Sequence of chain 1.B:
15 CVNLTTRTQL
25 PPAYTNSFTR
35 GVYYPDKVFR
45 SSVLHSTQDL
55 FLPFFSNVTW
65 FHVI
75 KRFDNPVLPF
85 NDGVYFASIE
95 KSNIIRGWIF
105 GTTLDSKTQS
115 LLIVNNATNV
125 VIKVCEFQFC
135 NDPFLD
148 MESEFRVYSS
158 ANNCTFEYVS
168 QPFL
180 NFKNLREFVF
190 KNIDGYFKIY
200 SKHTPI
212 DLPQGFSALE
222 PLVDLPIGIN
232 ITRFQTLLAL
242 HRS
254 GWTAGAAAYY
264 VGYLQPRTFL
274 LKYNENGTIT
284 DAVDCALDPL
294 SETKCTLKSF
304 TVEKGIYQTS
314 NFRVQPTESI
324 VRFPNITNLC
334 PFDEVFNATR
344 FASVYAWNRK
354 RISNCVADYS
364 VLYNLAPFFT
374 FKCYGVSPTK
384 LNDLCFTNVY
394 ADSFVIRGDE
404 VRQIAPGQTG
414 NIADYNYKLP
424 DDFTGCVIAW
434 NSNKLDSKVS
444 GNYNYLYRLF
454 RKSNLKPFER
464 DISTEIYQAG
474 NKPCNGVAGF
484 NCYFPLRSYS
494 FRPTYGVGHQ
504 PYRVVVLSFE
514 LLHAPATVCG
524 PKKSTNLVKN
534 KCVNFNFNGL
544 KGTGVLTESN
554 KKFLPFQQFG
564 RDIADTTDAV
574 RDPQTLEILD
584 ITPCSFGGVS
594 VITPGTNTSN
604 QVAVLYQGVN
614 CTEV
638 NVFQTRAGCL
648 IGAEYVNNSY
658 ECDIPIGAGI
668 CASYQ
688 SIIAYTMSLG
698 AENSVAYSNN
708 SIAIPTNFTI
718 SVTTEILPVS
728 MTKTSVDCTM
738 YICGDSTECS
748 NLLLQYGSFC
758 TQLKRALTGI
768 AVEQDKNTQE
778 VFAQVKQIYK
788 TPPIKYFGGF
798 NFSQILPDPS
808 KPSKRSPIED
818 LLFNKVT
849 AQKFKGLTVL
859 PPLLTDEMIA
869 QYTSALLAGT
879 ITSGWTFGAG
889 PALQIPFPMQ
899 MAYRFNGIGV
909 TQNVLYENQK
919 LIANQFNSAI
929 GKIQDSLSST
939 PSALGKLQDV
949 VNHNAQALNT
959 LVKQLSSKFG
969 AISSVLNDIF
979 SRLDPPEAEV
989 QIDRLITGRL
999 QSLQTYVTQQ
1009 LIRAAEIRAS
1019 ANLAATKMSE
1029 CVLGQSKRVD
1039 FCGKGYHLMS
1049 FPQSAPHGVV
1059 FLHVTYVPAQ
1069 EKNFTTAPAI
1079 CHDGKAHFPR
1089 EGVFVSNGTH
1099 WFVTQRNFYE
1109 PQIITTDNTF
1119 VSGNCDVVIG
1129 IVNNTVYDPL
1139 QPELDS

The small molecule below binds the protein below.
Small molecule (SMILES): CC(=O)N[C@@H]1[C@@H](O)[C@H](O)[C@@H](CO)O[C@H]1O

Binding-site contacts:
Ligand atom O7 contacts residue THR233 of chain 1.B at 3.9 Å.
Ligand atom N2 contacts residue THR106 of chain 1.B at 4.1 Å.
Ligand atom C7 contacts residue THR106 of chain 1.B at 3.8 Å.
Ligand atom O7 contacts residue THR106 of chain 1.B at 4.0 Å.
Ligand atom C3 contacts residue ASN231 of chain 1.B at 3.9 Å.
Ligand atom N2 contacts residue ASN231 of chain 1.B at 3.0 Å (h-bond).
Ligand atom C8 contacts residue THR107 of chain 1.B at 3.9 Å.
Ligand atom O5 contacts residue ASN231 of chain 1.B at 2.4 Å (h-bond).
Ligand atom C1 contacts residue ASN231 of chain 1.B at 1.4 Å.
Ligand atom C2 contacts residue ASN231 of chain 1.B at 2.5 Å.
Ligand atom C8 contacts residue THR106 of chain 1.B at 3.5 Å.
Ligand atom C4 contacts residue ASN231 of chain 1.B at 4.3 Å.
Ligand atom C7 contacts residue ASN231 of chain 1.B at 4.2 Å.
Ligand atom C5 contacts residue ASN231 of chain 1.B at 3.6 Å.